Binding-site contacts:
Ligand atom O2G contacts residue CA1 of chain 1.K at 3.4 Å.
Ligand atom C9 contacts residue PHE272 of chain 1.A at 3.8 Å (hydrophobic).
Ligand atom O1G contacts residue CA1 of chain 1.K at 2.6 Å.
Ligand atom O8 contacts residue ARG258 of chain 1.A at 3.8 Å.
Ligand atom O1A contacts residue CA1 of chain 1.K at 3.5 Å.
Ligand atom O3G contacts residue ARG149 of chain 1.A at 2.8 Å (salt-bridge).
Ligand atom PB contacts residue CA1 of chain 1.K at 3.3 Å.
Ligand atom O3B contacts residue CA1 of chain 1.K at 3.1 Å.
Ligand atom O1A contacts residue GLY179 of chain 1.A at 3.7 Å.
Ligand atom O2G contacts residue SER180 of chain 1.A at 3.2 Å (h-bond).
Ligand atom O1B contacts residue CA1 of chain 1.J at 3.2 Å.
Ligand atom C5' contacts residue PHE272 of chain 1.A at 3.6 Å (hydrophobic).
Ligand atom O1B contacts residue CA1 of chain 1.K at 3.6 Å.
Ligand atom C2' contacts residue TYR271 of chain 1.A at 3.8 Å (hydrophobic).
Ligand atom O1A contacts residue ASP192 of chain 1.A at 3.2 Å (salt-bridge).
Ligand atom PB contacts residue SER180 of chain 1.A at 3.8 Å.
Ligand atom PG contacts residue CA1 of chain 1.K at 3.2 Å.
Ligand atom PA contacts residue CA1 of chain 1.K at 3.0 Å.
Ligand atom C4' contacts residue TYR271 of chain 1.A at 3.8 Å (hydrophobic).
Ligand atom O3G contacts residue SER180 of chain 1.A at 3.4 Å (h-bond).
Ligand atom O1B contacts residue GLY179 of chain 1.A at 3.5 Å.
Ligand atom PA contacts residue CA1 of chain 1.J at 3.1 Å.
Ligand atom O1G contacts residue ARG149 of chain 1.A at 3.8 Å.
Ligand atom N7 contacts residue TYR271 of chain 1.A at 3.7 Å.
Ligand atom O2A contacts residue CA1 of chain 1.J at 3.1 Å.
Ligand atom O3B contacts residue SER180 of chain 1.A at 3.9 Å.
Ligand atom C9 contacts residue TYR271 of chain 1.A at 3.8 Å (hydrophobic).
Ligand atom O3A contacts residue CA1 of chain 1.K at 2.6 Å.
Ligand atom C1' contacts residue TYR271 of chain 1.A at 3.7 Å (hydrophobic).
Ligand atom O1A contacts residue CA1 of chain 1.J at 2.3 Å.
Ligand atom C8 contacts residue TYR271 of chain 1.A at 3.8 Å (hydrophobic).
Ligand atom O2G contacts residue CA1 of chain 1.J at 3.8 Å.
Ligand atom C4' contacts residue PHE272 of chain 1.A at 3.6 Å (hydrophobic).
Ligand atom O3' contacts residue GLY276 of chain 1.A at 3.3 Å (h-bond).
Ligand atom PG contacts residue SER180 of chain 1.A at 3.7 Å.
Ligand atom O2A contacts residue CA1 of chain 1.K at 2.7 Å.
Ligand atom O2B contacts residue ARG183 of chain 1.A at 3.4 Å (salt-bridge).
Ligand atom O4' contacts residue PHE272 of chain 1.A at 3.7 Å.
Ligand atom O1B contacts residue SER180 of chain 1.A at 2.9 Å (h-bond).
Ligand atom O2G contacts residue GLY189 of chain 1.A at 3.2 Å (h-bond).

This protein binds this small molecule.
Small molecule (SMILES): Nc1nc(C[C@H]2C[C@H](O)[C@@H](COP(=O)(O)OP(=O)(O)OP(=O)(O)O)O2)c(NC=O)c(=O)[nH]1

Sequence of chain 1.A:
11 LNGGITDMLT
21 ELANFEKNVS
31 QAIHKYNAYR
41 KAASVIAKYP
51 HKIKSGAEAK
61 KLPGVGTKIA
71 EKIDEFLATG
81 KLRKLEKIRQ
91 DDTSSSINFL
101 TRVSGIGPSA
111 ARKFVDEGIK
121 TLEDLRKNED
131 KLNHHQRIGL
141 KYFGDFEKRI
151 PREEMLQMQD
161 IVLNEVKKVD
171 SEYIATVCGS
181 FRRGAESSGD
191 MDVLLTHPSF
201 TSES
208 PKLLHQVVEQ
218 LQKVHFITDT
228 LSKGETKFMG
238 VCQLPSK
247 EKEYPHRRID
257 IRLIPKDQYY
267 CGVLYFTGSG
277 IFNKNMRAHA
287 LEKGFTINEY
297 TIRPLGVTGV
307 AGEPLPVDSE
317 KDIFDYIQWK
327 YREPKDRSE